Sequence of chain 1.B:
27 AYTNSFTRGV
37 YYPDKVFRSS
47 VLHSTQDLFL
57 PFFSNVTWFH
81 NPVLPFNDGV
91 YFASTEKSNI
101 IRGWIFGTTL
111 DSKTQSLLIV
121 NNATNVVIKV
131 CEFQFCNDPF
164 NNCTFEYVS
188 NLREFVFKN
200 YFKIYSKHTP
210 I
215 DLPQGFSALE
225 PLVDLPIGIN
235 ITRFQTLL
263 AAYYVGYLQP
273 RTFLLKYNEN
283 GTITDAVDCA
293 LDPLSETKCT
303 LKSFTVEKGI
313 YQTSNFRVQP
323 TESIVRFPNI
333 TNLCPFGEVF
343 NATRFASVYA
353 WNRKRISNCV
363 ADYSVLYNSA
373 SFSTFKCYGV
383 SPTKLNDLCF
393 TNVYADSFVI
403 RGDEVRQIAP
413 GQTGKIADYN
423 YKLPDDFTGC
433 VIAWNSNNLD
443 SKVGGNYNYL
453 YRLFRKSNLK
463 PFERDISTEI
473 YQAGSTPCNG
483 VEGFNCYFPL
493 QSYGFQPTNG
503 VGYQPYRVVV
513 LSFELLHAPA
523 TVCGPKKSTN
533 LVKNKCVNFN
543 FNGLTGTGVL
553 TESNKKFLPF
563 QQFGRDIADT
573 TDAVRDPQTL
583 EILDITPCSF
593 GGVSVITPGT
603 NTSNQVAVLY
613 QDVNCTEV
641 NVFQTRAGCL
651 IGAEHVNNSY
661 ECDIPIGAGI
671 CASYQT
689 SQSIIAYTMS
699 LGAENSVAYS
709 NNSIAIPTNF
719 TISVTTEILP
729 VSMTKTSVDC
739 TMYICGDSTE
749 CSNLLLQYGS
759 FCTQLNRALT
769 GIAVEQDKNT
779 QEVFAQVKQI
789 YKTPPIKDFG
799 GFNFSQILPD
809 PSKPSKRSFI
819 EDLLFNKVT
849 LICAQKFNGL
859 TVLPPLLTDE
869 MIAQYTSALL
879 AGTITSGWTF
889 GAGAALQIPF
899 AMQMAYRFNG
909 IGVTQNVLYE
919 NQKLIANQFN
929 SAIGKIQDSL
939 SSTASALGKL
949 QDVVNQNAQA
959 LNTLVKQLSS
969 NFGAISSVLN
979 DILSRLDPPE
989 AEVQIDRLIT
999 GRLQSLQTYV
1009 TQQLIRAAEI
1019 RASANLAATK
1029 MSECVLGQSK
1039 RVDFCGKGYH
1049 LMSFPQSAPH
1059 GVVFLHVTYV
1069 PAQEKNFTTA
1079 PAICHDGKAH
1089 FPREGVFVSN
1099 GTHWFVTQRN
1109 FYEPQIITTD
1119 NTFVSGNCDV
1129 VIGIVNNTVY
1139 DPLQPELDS

Binding-site contacts:
Ligand atom C5 contacts residue ALA706 of chain 1.A at 3.6 Å (hydrophobic).
Ligand atom C7 contacts residue ASN1074 of chain 1.A at 4.1 Å.
Ligand atom C1 contacts residue GLN895 of chain 1.B at 4.4 Å.
Ligand atom C6 contacts residue ALA706 of chain 1.A at 3.7 Å (hydrophobic).
Ligand atom O6 contacts residue ALA706 of chain 1.A at 3.8 Å.
Ligand atom C3 contacts residue ASN1074 of chain 1.A at 3.8 Å.
Ligand atom C1 contacts residue ASN1074 of chain 1.A at 1.4 Å.
Ligand atom N2 contacts residue ASN1074 of chain 1.A at 3.0 Å (h-bond).
Ligand atom C4 contacts residue ASN1074 of chain 1.A at 4.2 Å.
Ligand atom C2 contacts residue ASN1074 of chain 1.A at 2.5 Å.
Ligand atom O5 contacts residue ASN1074 of chain 1.A at 2.3 Å (h-bond).
Ligand atom O5 contacts residue ALA706 of chain 1.A at 4.3 Å.
Ligand atom C5 contacts residue ASN1074 of chain 1.A at 3.6 Å.
Ligand atom C8 contacts residue GLU1072 of chain 1.A at 3.5 Å.

Sequence of chain 1.A:
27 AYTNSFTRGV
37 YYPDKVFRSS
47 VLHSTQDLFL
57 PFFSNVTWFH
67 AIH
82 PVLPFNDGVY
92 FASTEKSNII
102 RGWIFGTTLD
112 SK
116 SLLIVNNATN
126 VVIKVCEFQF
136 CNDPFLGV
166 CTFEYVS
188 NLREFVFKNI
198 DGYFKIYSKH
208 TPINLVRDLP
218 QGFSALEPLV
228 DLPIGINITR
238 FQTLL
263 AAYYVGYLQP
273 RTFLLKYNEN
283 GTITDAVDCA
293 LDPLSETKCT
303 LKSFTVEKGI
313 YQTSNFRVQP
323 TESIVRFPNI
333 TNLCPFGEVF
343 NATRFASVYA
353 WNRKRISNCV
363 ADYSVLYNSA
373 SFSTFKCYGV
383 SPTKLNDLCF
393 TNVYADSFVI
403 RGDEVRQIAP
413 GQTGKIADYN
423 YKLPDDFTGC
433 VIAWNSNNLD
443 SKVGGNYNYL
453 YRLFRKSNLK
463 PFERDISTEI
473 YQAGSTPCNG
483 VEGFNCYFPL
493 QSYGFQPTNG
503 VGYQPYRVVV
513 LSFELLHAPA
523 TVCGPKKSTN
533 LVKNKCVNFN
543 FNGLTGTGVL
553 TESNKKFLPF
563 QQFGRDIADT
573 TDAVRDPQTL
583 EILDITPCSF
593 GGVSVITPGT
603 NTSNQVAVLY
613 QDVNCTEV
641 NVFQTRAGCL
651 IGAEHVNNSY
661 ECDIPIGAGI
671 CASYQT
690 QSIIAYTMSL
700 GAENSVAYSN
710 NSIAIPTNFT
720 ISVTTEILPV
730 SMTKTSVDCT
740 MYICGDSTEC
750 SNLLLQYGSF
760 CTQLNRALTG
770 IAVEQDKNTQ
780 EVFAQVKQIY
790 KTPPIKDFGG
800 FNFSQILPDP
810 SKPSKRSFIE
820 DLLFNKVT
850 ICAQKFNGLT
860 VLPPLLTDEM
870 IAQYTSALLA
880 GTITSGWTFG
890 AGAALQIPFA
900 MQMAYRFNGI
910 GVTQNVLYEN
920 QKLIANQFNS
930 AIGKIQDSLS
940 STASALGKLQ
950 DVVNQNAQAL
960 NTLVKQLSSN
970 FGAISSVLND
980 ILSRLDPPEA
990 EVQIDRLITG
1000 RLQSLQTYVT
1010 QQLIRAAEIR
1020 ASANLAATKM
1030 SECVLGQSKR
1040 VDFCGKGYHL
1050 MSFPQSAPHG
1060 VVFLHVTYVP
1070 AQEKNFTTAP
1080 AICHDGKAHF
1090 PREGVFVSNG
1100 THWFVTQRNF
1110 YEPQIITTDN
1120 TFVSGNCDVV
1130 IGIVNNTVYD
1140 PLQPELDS

A protein and the small-molecule ligand that binds it are described below.
Small molecule (SMILES): CC(=O)N[C@@H]1[C@@H](O)[C@H](O)[C@@H](CO)O[C@H]1O